Binding-site contacts:
Ligand atom CB contacts residue VAL4 of chain 16.E at 4.5 Å (hydrophobic).
Ligand atom C contacts residue VAL4 of chain 16.E at 4.0 Å (hydrophobic).
Ligand atom O contacts residue SER5 of chain 16.E at 3.8 Å.
Ligand atom CB contacts residue ALA2 of chain 16.E at 3.4 Å (hydrophobic).
Ligand atom N contacts residue ALA2 of chain 16.E at 3.0 Å (h-bond).
Ligand atom O contacts residue GLN3 of chain 16.E at 3.1 Å (h-bond).
Ligand atom OG contacts residue GLN3 of chain 16.E at 3.3 Å (h-bond).
Ligand atom CG2 contacts residue SER5 of chain 16.E at 3.7 Å.
Ligand atom O contacts residue VAL4 of chain 16.E at 2.9 Å (h-bond).
Ligand atom C contacts residue VAL4 of chain 16.E at 4.2 Å (hydrophobic).
Ligand atom CB contacts residue GLN3 of chain 16.E at 4.4 Å.
Ligand atom C contacts residue GLN3 of chain 16.E at 3.9 Å.
Ligand atom CG2 contacts residue GLN3 of chain 16.E at 3.4 Å.
Ligand atom CG2 contacts residue VAL4 of chain 16.E at 3.8 Å (hydrophobic).
Ligand atom CA contacts residue ALA2 of chain 16.E at 4.0 Å (hydrophobic).
Ligand atom CA contacts residue ALA2 of chain 16.E at 3.5 Å (hydrophobic).
Ligand atom C contacts residue VAL4 of chain 16.E at 3.6 Å (hydrophobic).
Ligand atom CG2 contacts residue ALA2 of chain 16.E at 4.0 Å (hydrophobic).
Ligand atom CB contacts residue GLN3 of chain 16.E at 3.4 Å.
Ligand atom OE1 contacts residue VAL4 of chain 16.E at 3.5 Å.
Ligand atom O contacts residue VAL4 of chain 16.E at 3.8 Å.
Ligand atom CA contacts residue VAL4 of chain 16.E at 4.0 Å (hydrophobic).
Ligand atom CB contacts residue ALA2 of chain 16.E at 4.3 Å (hydrophobic).
Ligand atom C contacts residue ALA2 of chain 16.E at 4.3 Å (hydrophobic).
Ligand atom CD contacts residue VAL4 of chain 16.E at 3.8 Å (hydrophobic).
Ligand atom CA contacts residue VAL4 of chain 16.E at 3.5 Å (hydrophobic).
Ligand atom O contacts residue SER6 of chain 16.E at 4.1 Å.
Ligand atom O contacts residue ALA2 of chain 16.E at 3.9 Å.
Ligand atom N contacts residue VAL4 of chain 16.E at 3.0 Å (h-bond).
Ligand atom CG1 contacts residue GLN3 of chain 16.E at 4.1 Å.
Ligand atom OE2 contacts residue VAL4 of chain 16.E at 3.6 Å.
Ligand atom C contacts residue ALA2 of chain 16.E at 3.7 Å (hydrophobic).
Ligand atom CA contacts residue GLN3 of chain 16.E at 4.2 Å.
Ligand atom CB contacts residue VAL4 of chain 16.E at 4.3 Å (hydrophobic).
Ligand atom OE1 contacts residue ASN25 of chain 16.E at 4.4 Å.

The small molecule below binds the protein below.
Small molecule (SMILES): CC[C@H](C)[C@H](N)C(=O)N[C@@H](CO)C(=O)N[C@@H](CCC(=O)O)C(=O)N[C@H](C=O)C(C)C

Sequence of chain 16.E:
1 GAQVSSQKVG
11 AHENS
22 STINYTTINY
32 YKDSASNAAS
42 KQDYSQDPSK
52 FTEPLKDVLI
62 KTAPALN